This small molecule binds to this protein.
Small molecule (SMILES): CC(=O)N[C@H]1[C@H](O[C@H]2[C@H](O)[C@@H](NC(C)=O)CO[C@@H]2CO)O[C@H](CO)[C@@H](O)[C@@H]1O

Binding-site contacts:
Ligand atom O6 contacts residue ASN204 of chain 1.E at 3.6 Å.
Ligand atom O7 contacts residue ASN204 of chain 1.E at 3.1 Å (h-bond).
Ligand atom O5 contacts residue ASN204 of chain 1.E at 2.4 Å (h-bond).
Ligand atom C8 contacts residue SER244 of chain 1.E at 4.0 Å.
Ligand atom C2 contacts residue ASN204 of chain 1.E at 2.5 Å.
Ligand atom C8 contacts residue ASN204 of chain 1.E at 4.4 Å.
Ligand atom C1 contacts residue ASN204 of chain 1.E at 1.4 Å.
Ligand atom C5 contacts residue ASN204 of chain 1.E at 3.7 Å.
Ligand atom C5 contacts residue THR206 of chain 1.E at 3.5 Å.
Ligand atom C6 contacts residue THR206 of chain 1.E at 4.0 Å.
Ligand atom O7 contacts residue HIS321 of chain 1.E at 3.8 Å.
Ligand atom O6 contacts residue THR206 of chain 1.E at 4.0 Å.
Ligand atom N2 contacts residue ASN204 of chain 1.E at 2.9 Å (h-bond).
Ligand atom C4 contacts residue ASN204 of chain 1.E at 4.2 Å.
Ligand atom C1 contacts residue THR206 of chain 1.E at 3.5 Å.
Ligand atom C3 contacts residue ASN204 of chain 1.E at 3.8 Å.
Ligand atom O5 contacts residue THR206 of chain 1.E at 3.4 Å (h-bond).
Ligand atom C7 contacts residue ASN204 of chain 1.E at 3.2 Å.
Ligand atom C6 contacts residue ASN204 of chain 1.E at 4.3 Å.

Sequence of chain 1.E:
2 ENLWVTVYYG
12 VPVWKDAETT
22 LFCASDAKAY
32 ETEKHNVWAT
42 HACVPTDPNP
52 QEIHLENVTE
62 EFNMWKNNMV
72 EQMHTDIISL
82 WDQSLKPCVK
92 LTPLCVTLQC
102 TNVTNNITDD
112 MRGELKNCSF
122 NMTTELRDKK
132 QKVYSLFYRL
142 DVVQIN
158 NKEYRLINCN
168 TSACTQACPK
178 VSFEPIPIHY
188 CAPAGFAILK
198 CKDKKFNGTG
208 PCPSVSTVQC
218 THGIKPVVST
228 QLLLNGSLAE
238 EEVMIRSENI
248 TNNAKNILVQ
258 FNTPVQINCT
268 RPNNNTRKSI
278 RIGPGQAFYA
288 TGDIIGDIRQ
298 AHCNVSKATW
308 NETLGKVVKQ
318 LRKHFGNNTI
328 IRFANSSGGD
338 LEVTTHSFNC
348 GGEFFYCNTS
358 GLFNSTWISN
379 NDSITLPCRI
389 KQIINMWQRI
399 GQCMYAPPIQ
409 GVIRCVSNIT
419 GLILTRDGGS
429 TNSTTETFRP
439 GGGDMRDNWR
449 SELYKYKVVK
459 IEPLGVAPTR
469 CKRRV